Binding-site contacts:
Ligand atom C20 contacts residue ASP396 of chain 1.C at 3.5 Å.
Ligand atom C37 contacts residue GLN390 of chain 1.C at 3.1 Å.
Ligand atom C14 contacts residue SER411 of chain 1.C at 3.8 Å.
Ligand atom C13 contacts residue ASP323 of chain 1.F at 3.4 Å.
Ligand atom O2 contacts residue SER411 of chain 1.C at 3.1 Å (h-bond).
Ligand atom O10 contacts residue GLN393 of chain 1.C at 3.1 Å (h-bond).
Ligand atom O6 contacts residue GLN393 of chain 1.C at 3.8 Å.
Ligand atom O1 contacts residue ARG409 of chain 1.C at 3.7 Å.
Ligand atom C12 contacts residue GLN390 of chain 1.C at 3.6 Å.
Ligand atom C15 contacts residue ARG409 of chain 1.C at 3.3 Å.
Ligand atom O2 contacts residue GLN393 of chain 1.C at 3.3 Å (h-bond).
Ligand atom O9 contacts residue GLN393 of chain 1.C at 2.9 Å (h-bond).
Ligand atom C37 contacts residue SER392 of chain 1.C at 3.6 Å.
Ligand atom C19 contacts residue ASP396 of chain 1.C at 3.7 Å.
Ligand atom O8 contacts residue ARG134 of chain 1.C at 2.8 Å (salt-bridge).
Ligand atom C32 contacts residue PHE394 of chain 1.C at 3.2 Å (hydrophobic).
Ligand atom C37 contacts residue GLN393 of chain 1.C at 3.5 Å.
Ligand atom C18 contacts residue ARG409 of chain 1.C at 3.1 Å.
Ligand atom O9 contacts residue HIS406 of chain 1.C at 3.5 Å (h-bond).
Ligand atom C14 contacts residue LEU413 of chain 1.C at 3.6 Å (hydrophobic).
Ligand atom O9 contacts residue PHE394 of chain 1.C at 3.4 Å (h-bond).
Ligand atom O1 contacts residue ILE452 of chain 1.C at 3.5 Å.
Ligand atom O8 contacts residue PHE394 of chain 1.C at 3.2 Å (h-bond).
Ligand atom O5 contacts residue GLN390 of chain 1.C at 3.1 Å (h-bond).
Ligand atom C7 contacts residue GLN390 of chain 1.C at 3.6 Å.
Ligand atom O3 contacts residue GLN390 of chain 1.C at 3.1 Å.
Ligand atom O4 contacts residue ASP323 of chain 1.F at 3.3 Å (salt-bridge).
Ligand atom O5 contacts residue ASP323 of chain 1.F at 3.6 Å.
Ligand atom O1 contacts residue GLN393 of chain 1.C at 3.7 Å.
Ligand atom C16 contacts residue ARG409 of chain 1.C at 3.7 Å.
Ligand atom C17 contacts residue ARG409 of chain 1.C at 3.5 Å.
Ligand atom C14 contacts residue GLN390 of chain 1.C at 3.0 Å.
Ligand atom C8 contacts residue SER411 of chain 1.C at 3.8 Å.
Ligand atom C34 contacts residue GLN393 of chain 1.C at 3.2 Å.
Ligand atom O10 contacts residue ARG409 of chain 1.C at 3.8 Å.
Ligand atom C32 contacts residue LYS395 of chain 1.C at 3.8 Å.
Ligand atom C13 contacts residue GLN390 of chain 1.C at 3.3 Å.
Ligand atom O11 contacts residue ARG409 of chain 1.C at 3.0 Å (salt-bridge).
Ligand atom O10 contacts residue HIS406 of chain 1.C at 2.8 Å (h-bond).
Ligand atom C30 contacts residue PRO444 of chain 1.C at 3.4 Å (hydrophobic).

The small molecule below binds the protein below.
Small molecule (SMILES): CO[C@H]1/C=C/O[C@@]2(C)Oc3c(C)c(O)c4c(O)c(c(/C=N/N5CCN(C6CCCC6)CC5)c(O)c4c3C2=O)NC(=O)/C(C)=C\C=C\[C@H](C)[C@H](O)[C@@H](C)[C@@H](O)[C@@H](C)[C@H](OC(C)=O)[C@@H]1C

Sequence of chain 1.F:
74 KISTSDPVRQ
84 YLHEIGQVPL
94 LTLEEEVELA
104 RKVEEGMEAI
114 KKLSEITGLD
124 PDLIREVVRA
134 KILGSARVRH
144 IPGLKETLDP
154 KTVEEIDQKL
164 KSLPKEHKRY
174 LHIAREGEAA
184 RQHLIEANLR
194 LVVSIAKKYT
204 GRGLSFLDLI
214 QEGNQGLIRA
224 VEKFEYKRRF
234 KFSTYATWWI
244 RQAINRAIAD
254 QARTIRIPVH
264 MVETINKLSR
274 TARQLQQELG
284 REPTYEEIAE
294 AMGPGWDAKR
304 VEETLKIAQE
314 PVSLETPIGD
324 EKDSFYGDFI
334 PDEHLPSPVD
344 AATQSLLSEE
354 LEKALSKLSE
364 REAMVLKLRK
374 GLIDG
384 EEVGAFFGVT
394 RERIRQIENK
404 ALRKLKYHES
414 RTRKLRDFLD

Sequence of chain 1.C:
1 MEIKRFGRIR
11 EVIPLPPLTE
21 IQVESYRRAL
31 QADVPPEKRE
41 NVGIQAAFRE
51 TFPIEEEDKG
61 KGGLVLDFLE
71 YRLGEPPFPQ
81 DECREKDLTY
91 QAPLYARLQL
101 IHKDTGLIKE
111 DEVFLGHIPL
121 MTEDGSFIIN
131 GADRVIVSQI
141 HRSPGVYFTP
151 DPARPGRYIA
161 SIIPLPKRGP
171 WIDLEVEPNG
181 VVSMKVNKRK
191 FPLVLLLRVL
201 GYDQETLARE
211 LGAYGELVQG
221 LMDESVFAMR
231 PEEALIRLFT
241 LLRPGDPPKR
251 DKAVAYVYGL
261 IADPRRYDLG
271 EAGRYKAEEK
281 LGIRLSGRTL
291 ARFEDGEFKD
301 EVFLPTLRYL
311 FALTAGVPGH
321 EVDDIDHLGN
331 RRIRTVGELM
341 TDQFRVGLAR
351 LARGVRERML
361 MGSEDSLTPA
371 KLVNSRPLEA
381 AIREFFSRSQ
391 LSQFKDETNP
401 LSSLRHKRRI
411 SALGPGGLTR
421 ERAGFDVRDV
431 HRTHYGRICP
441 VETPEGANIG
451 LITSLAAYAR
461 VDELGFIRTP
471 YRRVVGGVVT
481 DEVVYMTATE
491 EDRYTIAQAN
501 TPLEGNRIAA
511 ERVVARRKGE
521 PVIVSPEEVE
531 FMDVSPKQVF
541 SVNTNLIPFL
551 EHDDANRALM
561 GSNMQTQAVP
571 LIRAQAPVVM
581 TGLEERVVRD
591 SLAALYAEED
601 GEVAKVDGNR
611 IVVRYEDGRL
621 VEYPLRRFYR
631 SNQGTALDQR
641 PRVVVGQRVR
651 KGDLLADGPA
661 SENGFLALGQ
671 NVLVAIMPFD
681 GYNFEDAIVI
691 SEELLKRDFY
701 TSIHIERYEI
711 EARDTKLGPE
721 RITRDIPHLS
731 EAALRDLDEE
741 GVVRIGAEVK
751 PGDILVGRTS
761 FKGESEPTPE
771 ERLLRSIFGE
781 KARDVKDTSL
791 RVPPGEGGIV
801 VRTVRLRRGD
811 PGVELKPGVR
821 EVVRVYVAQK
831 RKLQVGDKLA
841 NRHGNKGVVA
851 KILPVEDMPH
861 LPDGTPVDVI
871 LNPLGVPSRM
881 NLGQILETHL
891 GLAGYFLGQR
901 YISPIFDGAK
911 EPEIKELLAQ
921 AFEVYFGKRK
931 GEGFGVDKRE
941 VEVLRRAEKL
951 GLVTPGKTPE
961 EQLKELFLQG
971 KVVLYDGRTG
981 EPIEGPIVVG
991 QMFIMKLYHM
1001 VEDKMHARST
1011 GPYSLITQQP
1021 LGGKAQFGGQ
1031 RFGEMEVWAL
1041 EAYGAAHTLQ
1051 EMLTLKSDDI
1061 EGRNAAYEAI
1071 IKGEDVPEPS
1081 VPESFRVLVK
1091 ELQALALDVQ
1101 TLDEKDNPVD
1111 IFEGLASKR